Binding-site contacts:
Ligand atom N03 contacts residue VAL51 of chain 1.A at 3.7 Å.
Ligand atom C21 contacts residue LEU223 of chain 1.A at 4.0 Å (hydrophobic).
Ligand atom C10 contacts residue ASN47 of chain 1.A at 3.5 Å.
Ligand atom C19 contacts residue VAL5 of chain 1.B at 3.9 Å (hydrophobic).
Ligand atom C12 contacts residue ASN47 of chain 1.A at 4.0 Å.
Ligand atom C18 contacts residue VAL5 of chain 1.B at 4.3 Å (hydrophobic).
Ligand atom C02 contacts residue LEU48 of chain 1.A at 4.2 Å (hydrophobic).
Ligand atom C28 contacts residue ILE224 of chain 1.A at 4.0 Å (hydrophobic).
Ligand atom C29 contacts residue ILE224 of chain 1.A at 3.3 Å (hydrophobic).
Ligand atom C28 contacts residue ILE173 of chain 1.A at 4.2 Å (hydrophobic).
Ligand atom C09 contacts residue ASN47 of chain 1.A at 3.6 Å.
Ligand atom CL27 contacts residue ILE173 of chain 1.A at 4.0 Å.
Ligand atom C29 contacts residue VAL5 of chain 1.B at 4.1 Å (hydrophobic).
Ligand atom N01 contacts residue LEU48 of chain 1.A at 3.4 Å.
Ligand atom C30 contacts residue ASN47 of chain 1.A at 3.7 Å.
Ligand atom C26 contacts residue VAL5 of chain 1.B at 4.1 Å (hydrophobic).
Ligand atom S08 contacts residue ASN47 of chain 1.A at 4.4 Å.
Ligand atom N03 contacts residue GLU19 of chain 1.A at 2.9 Å (salt-bridge).
Ligand atom O22 contacts residue ILE224 of chain 1.A at 4.2 Å.
Ligand atom C29 contacts residue PRO172 of chain 1.A at 3.8 Å (hydrophobic).
Ligand atom C05 contacts residue ASN47 of chain 1.A at 3.9 Å.
Ligand atom C04 contacts residue ASN47 of chain 1.A at 4.3 Å.
Ligand atom C23 contacts residue VAL5 of chain 1.B at 4.3 Å (hydrophobic).
Ligand atom S08 contacts residue GLU44 of chain 1.A at 3.8 Å.
Ligand atom C13 contacts residue ASN47 of chain 1.A at 3.8 Å.
Ligand atom C02 contacts residue GLU19 of chain 1.A at 3.6 Å.
Ligand atom C28 contacts residue GLY176 of chain 1.A at 4.3 Å.
Ligand atom CL27 contacts residue LYS127 of chain 1.A at 3.5 Å.
Ligand atom C28 contacts residue PRO172 of chain 1.A at 3.3 Å (hydrophobic).
Ligand atom C06 contacts residue ASN47 of chain 1.A at 3.6 Å.
Ligand atom C07 contacts residue ASN47 of chain 1.A at 3.8 Å.
Ligand atom C25 contacts residue VAL5 of chain 1.B at 3.8 Å (hydrophobic).
Ligand atom C28 contacts residue VAL5 of chain 1.B at 4.0 Å (hydrophobic).
Ligand atom C23 contacts residue ILE224 of chain 1.A at 4.2 Å (hydrophobic).
Ligand atom C07 contacts residue GLU44 of chain 1.A at 4.2 Å.
Ligand atom C24 contacts residue VAL5 of chain 1.B at 4.0 Å (hydrophobic).
Ligand atom CL27 contacts residue PHE124 of chain 1.A at 4.0 Å.
Ligand atom C11 contacts residue ASN47 of chain 1.A at 3.8 Å.
Ligand atom N01 contacts residue GLU19 of chain 1.A at 2.7 Å (salt-bridge).
Ligand atom C20 contacts residue LEU223 of chain 1.A at 3.7 Å (hydrophobic).

A protein and the small-molecule ligand that binds it are described below.
Small molecule (SMILES): [H]/N=C(\N)c1cc(-c2cccc(NC(=O)C3(Oc4ccc(Cl)cc4)CCCC3)c2)cs1

Sequence of chain 1.A:
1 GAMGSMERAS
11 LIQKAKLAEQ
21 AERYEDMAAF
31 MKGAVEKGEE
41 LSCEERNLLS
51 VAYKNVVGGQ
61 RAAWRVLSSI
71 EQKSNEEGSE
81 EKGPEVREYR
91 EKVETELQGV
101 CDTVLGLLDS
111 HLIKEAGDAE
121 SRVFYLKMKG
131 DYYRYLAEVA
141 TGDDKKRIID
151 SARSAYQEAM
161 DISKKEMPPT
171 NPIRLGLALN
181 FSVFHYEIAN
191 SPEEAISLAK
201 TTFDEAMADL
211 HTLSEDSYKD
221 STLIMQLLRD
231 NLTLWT

Sequence of chain 1.B:
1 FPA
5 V